Sequence of chain 1.QA:
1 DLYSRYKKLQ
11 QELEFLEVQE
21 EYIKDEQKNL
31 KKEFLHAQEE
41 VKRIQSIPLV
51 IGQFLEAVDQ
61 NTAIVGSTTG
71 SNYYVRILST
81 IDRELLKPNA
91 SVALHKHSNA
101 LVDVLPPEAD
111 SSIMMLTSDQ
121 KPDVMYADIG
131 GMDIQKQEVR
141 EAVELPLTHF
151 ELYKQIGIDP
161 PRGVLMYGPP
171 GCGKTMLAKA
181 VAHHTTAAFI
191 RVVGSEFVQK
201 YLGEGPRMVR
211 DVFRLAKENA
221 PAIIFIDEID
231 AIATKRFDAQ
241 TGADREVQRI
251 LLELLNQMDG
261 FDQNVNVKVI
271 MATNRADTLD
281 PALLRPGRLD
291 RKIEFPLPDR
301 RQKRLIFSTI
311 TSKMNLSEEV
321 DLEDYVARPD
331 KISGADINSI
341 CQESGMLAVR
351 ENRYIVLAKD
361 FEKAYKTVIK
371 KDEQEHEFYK

Sequence of chain 1.RA:
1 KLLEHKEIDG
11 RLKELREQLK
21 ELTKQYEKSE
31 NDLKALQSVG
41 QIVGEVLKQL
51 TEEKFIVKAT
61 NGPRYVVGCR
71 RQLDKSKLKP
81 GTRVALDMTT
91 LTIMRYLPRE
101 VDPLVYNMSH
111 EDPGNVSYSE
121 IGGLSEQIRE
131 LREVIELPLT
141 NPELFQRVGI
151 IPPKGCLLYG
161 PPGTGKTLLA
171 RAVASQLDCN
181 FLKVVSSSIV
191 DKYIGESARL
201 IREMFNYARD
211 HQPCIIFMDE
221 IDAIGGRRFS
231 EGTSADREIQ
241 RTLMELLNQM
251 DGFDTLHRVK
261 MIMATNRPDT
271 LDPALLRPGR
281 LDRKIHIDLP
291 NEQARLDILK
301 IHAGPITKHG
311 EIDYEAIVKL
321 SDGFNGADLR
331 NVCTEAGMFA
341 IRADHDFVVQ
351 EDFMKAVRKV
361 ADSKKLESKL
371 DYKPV

Binding-site contacts:
Ligand atom S1G contacts residue ARG277 of chain 1.RA at 2.8 Å (salt-bridge).
Ligand atom S1G contacts residue ARG280 of chain 1.RA at 2.8 Å (salt-bridge).
Ligand atom C5 contacts residue MET176 of chain 1.QA at 3.5 Å (hydrophobic).
Ligand atom N6 contacts residue MET132 of chain 1.QA at 3.6 Å.
Ligand atom O3B contacts residue LYS174 of chain 1.QA at 3.3 Å (salt-bridge).
Ligand atom O2G contacts residue ARG277 of chain 1.RA at 2.9 Å (salt-bridge).
Ligand atom C4 contacts residue MET176 of chain 1.QA at 3.4 Å (hydrophobic).
Ligand atom O3A contacts residue LYS174 of chain 1.QA at 3.6 Å.
Ligand atom C2 contacts residue ILE310 of chain 1.QA at 3.6 Å (hydrophobic).
Ligand atom O2G contacts residue GLY171 of chain 1.QA at 2.8 Å (h-bond).
Ligand atom O2G contacts residue PRO170 of chain 1.QA at 3.0 Å.
Ligand atom N6 contacts residue GLY130 of chain 1.QA at 3.1 Å (h-bond).
Ligand atom PG contacts residue ARG277 of chain 1.RA at 3.6 Å.
Ligand atom C8 contacts residue GLY334 of chain 1.QA at 3.2 Å.
Ligand atom N1 contacts residue GLY130 of chain 1.QA at 3.0 Å (h-bond).
Ligand atom O1B contacts residue THR175 of chain 1.QA at 2.4 Å (h-bond).
Ligand atom O4' contacts residue GLY334 of chain 1.QA at 2.9 Å (h-bond).
Ligand atom O2B contacts residue ARG277 of chain 1.RA at 3.3 Å.
Ligand atom O3B contacts residue THR175 of chain 1.QA at 3.7 Å.
Ligand atom C6 contacts residue GLY130 of chain 1.QA at 3.5 Å.
Ligand atom C5' contacts residue GLY173 of chain 1.QA at 3.6 Å.
Ligand atom N6 contacts residue ILE306 of chain 1.QA at 3.4 Å.
Ligand atom C1' contacts residue GLY334 of chain 1.QA at 3.3 Å.
Ligand atom PB contacts residue THR175 of chain 1.QA at 3.4 Å.
Ligand atom N9 contacts residue GLY334 of chain 1.QA at 3.3 Å (h-bond).
Ligand atom N9 contacts residue MET176 of chain 1.QA at 3.5 Å (h-bond).
Ligand atom O2' contacts residue ASN338 of chain 1.QA at 3.6 Å.
Ligand atom C2 contacts residue ASP128 of chain 1.QA at 3.5 Å.
Ligand atom O3G contacts residue LYS174 of chain 1.QA at 2.4 Å (salt-bridge).
Ligand atom O3G contacts residue PRO170 of chain 1.QA at 3.5 Å.
Ligand atom N7 contacts residue MET176 of chain 1.QA at 3.4 Å.
Ligand atom O3A contacts residue GLY173 of chain 1.QA at 3.7 Å.
Ligand atom O1A contacts residue MET176 of chain 1.QA at 3.3 Å (h-bond).
Ligand atom N1 contacts residue ASP128 of chain 1.QA at 3.6 Å (salt-bridge).
Ligand atom PG contacts residue LYS174 of chain 1.QA at 3.3 Å.
Ligand atom O4' contacts residue ALA335 of chain 1.QA at 3.3 Å.
Ligand atom C6 contacts residue ILE306 of chain 1.QA at 3.6 Å (hydrophobic).
Ligand atom N3 contacts residue ILE310 of chain 1.QA at 3.5 Å.
Ligand atom O3' contacts residue LYS179 of chain 1.QA at 3.5 Å (salt-bridge).
Ligand atom O1A contacts residue GLY173 of chain 1.QA at 3.5 Å.

A protein and the small-molecule ligand that binds it are described below.
Small molecule (SMILES): Nc1ncnc2c1ncn2[C@@H]1O[C@H](COP(=O)(O)OP(=O)(O)OP(O)(O)=S)[C@@H](O)[C@H]1O